Binding-site contacts:
Ligand atom O5 contacts residue ASN65 of chain 1.C at 2.4 Å (h-bond).
Ligand atom N2 contacts residue ASN65 of chain 1.C at 2.9 Å (h-bond).
Ligand atom C3 contacts residue ASN65 of chain 1.C at 3.8 Å.
Ligand atom C5 contacts residue ASN78 of chain 1.C at 4.5 Å.
Ligand atom C1 contacts residue ASN65 of chain 1.C at 1.4 Å.
Ligand atom C5 contacts residue ASN65 of chain 1.C at 3.7 Å.
Ligand atom N2 contacts residue THR67 of chain 1.C at 4.4 Å.
Ligand atom O7 contacts residue ASN65 of chain 1.C at 3.8 Å.
Ligand atom C8 contacts residue THR67 of chain 1.C at 4.0 Å.
Ligand atom C2 contacts residue ASN65 of chain 1.C at 2.5 Å.
Ligand atom C4 contacts residue ASN65 of chain 1.C at 4.3 Å.
Ligand atom C7 contacts residue ASN65 of chain 1.C at 3.5 Å.

Sequence of chain 1.C:
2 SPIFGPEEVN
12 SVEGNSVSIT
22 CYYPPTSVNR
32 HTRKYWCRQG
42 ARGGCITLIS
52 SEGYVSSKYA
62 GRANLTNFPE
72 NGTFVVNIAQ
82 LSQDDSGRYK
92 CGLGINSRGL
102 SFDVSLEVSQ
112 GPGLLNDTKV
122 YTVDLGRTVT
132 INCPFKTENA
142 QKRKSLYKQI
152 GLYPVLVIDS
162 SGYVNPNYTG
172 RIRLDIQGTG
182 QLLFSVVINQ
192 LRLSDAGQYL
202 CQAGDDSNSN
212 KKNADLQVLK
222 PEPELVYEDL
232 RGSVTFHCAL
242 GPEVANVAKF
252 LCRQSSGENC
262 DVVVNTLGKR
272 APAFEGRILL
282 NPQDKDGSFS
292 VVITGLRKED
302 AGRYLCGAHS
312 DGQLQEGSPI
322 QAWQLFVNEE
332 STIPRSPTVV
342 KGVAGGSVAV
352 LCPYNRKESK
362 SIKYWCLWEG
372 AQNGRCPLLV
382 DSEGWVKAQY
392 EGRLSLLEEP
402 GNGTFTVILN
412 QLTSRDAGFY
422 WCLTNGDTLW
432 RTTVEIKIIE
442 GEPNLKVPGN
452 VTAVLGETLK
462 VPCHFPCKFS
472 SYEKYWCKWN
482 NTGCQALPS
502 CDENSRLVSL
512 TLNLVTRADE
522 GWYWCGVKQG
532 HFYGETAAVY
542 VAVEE

The protein below binds the small molecule below.
Small molecule (SMILES): CC(=O)N[C@@H]1[C@@H](O)[C@H](O)[C@@H](CO)O[C@H]1O